Sequence of chain 1.D:
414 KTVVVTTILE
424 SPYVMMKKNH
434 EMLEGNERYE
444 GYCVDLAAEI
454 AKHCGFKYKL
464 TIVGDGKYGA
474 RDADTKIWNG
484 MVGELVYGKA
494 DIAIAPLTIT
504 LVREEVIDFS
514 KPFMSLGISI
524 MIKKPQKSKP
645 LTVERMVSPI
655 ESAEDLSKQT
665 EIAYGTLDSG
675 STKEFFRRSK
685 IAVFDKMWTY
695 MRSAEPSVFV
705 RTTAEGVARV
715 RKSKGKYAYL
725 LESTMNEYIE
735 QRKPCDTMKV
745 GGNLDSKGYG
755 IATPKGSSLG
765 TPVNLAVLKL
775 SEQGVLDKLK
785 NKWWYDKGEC

This small molecule binds to this protein.
Small molecule (SMILES): NS(=O)(=O)c1cc2c(cc1Cl)N[C@H]([C@H]1C[C@H]3C=C[C@@H]1C3)NS2(=O)=O

Binding-site contacts:
Ligand atom C7 contacts residue LYS514 of chain 1.D at 3.6 Å.
Ligand atom C5 contacts residue ILE502 of chain 1.A at 3.7 Å (hydrophobic).
Ligand atom C3 contacts residue PRO515 of chain 1.A at 3.7 Å (hydrophobic).
Ligand atom C6 contacts residue SER775 of chain 1.D at 3.4 Å.
Ligand atom C4 contacts residue LYS751 of chain 1.A at 3.9 Å.
Ligand atom C3 contacts residue GLY752 of chain 1.A at 3.8 Å.
Ligand atom C8 contacts residue PRO515 of chain 1.D at 3.4 Å (hydrophobic).
Ligand atom N2 contacts residue PRO515 of chain 1.D at 3.7 Å.
Ligand atom O4 contacts residue LYS784 of chain 1.D at 3.6 Å.
Ligand atom C14 contacts residue PHE516 of chain 1.D at 4.0 Å (hydrophobic).
Ligand atom O1 contacts residue LYS751 of chain 1.A at 3.8 Å.
Ligand atom C12 contacts residue PHE516 of chain 1.D at 3.8 Å (hydrophobic).
Ligand atom C11 contacts residue PHE516 of chain 1.D at 3.9 Å (hydrophobic).
Ligand atom O2 contacts residue MET517 of chain 1.D at 3.3 Å.
Ligand atom C4 contacts residue ILE502 of chain 1.A at 3.8 Å (hydrophobic).
Ligand atom C11 contacts residue SER518 of chain 1.D at 3.7 Å.
Ligand atom C5 contacts residue LEU772 of chain 1.D at 4.0 Å (hydrophobic).
Ligand atom C9 contacts residue SER750 of chain 1.A at 3.5 Å.
Ligand atom C12 contacts residue SER750 of chain 1.A at 3.3 Å.
Ligand atom C2 contacts residue PRO515 of chain 1.D at 3.7 Å (hydrophobic).
Ligand atom O2 contacts residue SER518 of chain 1.D at 3.4 Å (h-bond).
Ligand atom C13 contacts residue PHE516 of chain 1.D at 3.8 Å (hydrophobic).
Ligand atom N2 contacts residue SER775 of chain 1.D at 3.5 Å (h-bond).
Ligand atom O3 contacts residue SER518 of chain 1.D at 3.1 Å (h-bond).
Ligand atom C14 contacts residue SER750 of chain 1.A at 3.1 Å.
Ligand atom C7 contacts residue ILE502 of chain 1.A at 3.9 Å (hydrophobic).
Ligand atom CL contacts residue ASP781 of chain 1.D at 3.3 Å.
Ligand atom C13 contacts residue SER750 of chain 1.A at 3.1 Å.
Ligand atom C11 contacts residue SER750 of chain 1.A at 3.5 Å.
Ligand atom C7 contacts residue LEU772 of chain 1.D at 3.9 Å (hydrophobic).
Ligand atom O2 contacts residue PRO515 of chain 1.D at 3.5 Å (h-bond).
Ligand atom C10 contacts residue SER750 of chain 1.A at 3.4 Å.
Ligand atom CL contacts residue LEU780 of chain 1.D at 3.5 Å.
Ligand atom S1 contacts residue PRO515 of chain 1.D at 3.5 Å (h-bond).
Ligand atom C4 contacts residue GLY752 of chain 1.A at 3.4 Å.
Ligand atom O3 contacts residue MET517 of chain 1.D at 3.5 Å.
Ligand atom C1 contacts residue PRO515 of chain 1.D at 3.5 Å (hydrophobic).
Ligand atom C11 contacts residue MET517 of chain 1.D at 3.7 Å (hydrophobic).
Ligand atom N1 contacts residue PRO515 of chain 1.D at 2.6 Å (h-bond).
Ligand atom N2 contacts residue SER750 of chain 1.A at 3.7 Å.

Sequence of chain 1.A:
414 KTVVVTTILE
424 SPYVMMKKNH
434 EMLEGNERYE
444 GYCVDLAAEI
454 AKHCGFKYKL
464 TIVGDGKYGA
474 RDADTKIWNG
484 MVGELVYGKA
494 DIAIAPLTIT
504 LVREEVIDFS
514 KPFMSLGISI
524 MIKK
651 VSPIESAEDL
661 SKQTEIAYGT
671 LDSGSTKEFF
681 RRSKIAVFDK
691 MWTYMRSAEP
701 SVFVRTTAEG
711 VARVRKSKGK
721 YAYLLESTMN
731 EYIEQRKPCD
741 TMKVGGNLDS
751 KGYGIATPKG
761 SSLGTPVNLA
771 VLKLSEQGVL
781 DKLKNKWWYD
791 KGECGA